The small molecule below binds the protein below.
Small molecule (SMILES): C[C@@H](O)[C@H](NC(=O)[C@@H]1CCCN1C(=O)[C@H](CO)NC(=O)[C@H](Cc1ccc(O)cc1)NC(=O)[C@H](CO)NC(=O)[C@@H]1CCCN1)C(=O)N[C@@H](CO[P](=O)(O)S)C(=O)N1CCC[C@H]1C(=O)N[C@@H](CO)C(=O)N[C@H](C=O)Cc1ccc(O)cc1

Binding-site contacts:
Ligand atom P40 contacts residue LYS303 of chain 1.A at 3.6 Å.
Ligand atom CA contacts residue ALA301 of chain 1.A at 3.3 Å (hydrophobic).
Ligand atom O43 contacts residue LYS303 of chain 1.A at 3.7 Å.
Ligand atom CE1 contacts residue THR327 of chain 1.A at 3.5 Å.
Ligand atom O contacts residue LEU536 of chain 1.A at 3.6 Å.
Ligand atom CB contacts residue LYS303 of chain 1.A at 3.7 Å.
Ligand atom C contacts residue LYS303 of chain 1.A at 3.8 Å.
Ligand atom O43 contacts residue SER429 of chain 1.A at 3.7 Å.
Ligand atom CG2 contacts residue MET299 of chain 1.A at 3.4 Å (hydrophobic).
Ligand atom O contacts residue THR561 of chain 1.A at 3.6 Å.
Ligand atom O contacts residue MET302 of chain 1.A at 3.5 Å.
Ligand atom OG1 contacts residue ARG463 of chain 1.A at 3.7 Å.
Ligand atom S41 contacts residue ARG463 of chain 1.A at 3.4 Å (salt-bridge).
Ligand atom CB contacts residue GLU558 of chain 1.A at 3.7 Å.
Ligand atom O42 contacts residue LYS303 of chain 1.A at 2.5 Å (salt-bridge).
Ligand atom CB contacts residue ILE559 of chain 1.A at 3.9 Å (hydrophobic).
Ligand atom O contacts residue ILE559 of chain 1.A at 3.4 Å.
Ligand atom O contacts residue LYS303 of chain 1.A at 3.1 Å (salt-bridge).
Ligand atom P40 contacts residue ARG463 of chain 1.A at 3.9 Å.
Ligand atom O contacts residue ARG560 of chain 1.A at 2.7 Å (salt-bridge).
Ligand atom CB contacts residue ALA301 of chain 1.A at 3.7 Å (hydrophobic).
Ligand atom O contacts residue MET302 of chain 1.A at 3.6 Å.
Ligand atom CE2 contacts residue LYS303 of chain 1.A at 3.9 Å.
Ligand atom C contacts residue ARG560 of chain 1.A at 3.3 Å.
Ligand atom CA contacts residue LEU536 of chain 1.A at 3.9 Å (hydrophobic).
Ligand atom CB contacts residue MET557 of chain 1.A at 3.7 Å (hydrophobic).
Ligand atom CB contacts residue ARG560 of chain 1.A at 3.8 Å.
Ligand atom OH contacts residue THR327 of chain 1.A at 2.7 Å (h-bond).
Ligand atom CA contacts residue GLU558 of chain 1.A at 3.6 Å.
Ligand atom CZ contacts residue LEU304 of chain 1.A at 3.9 Å (hydrophobic).
Ligand atom OH contacts residue SER305 of chain 1.A at 3.0 Å (h-bond).
Ligand atom CZ contacts residue THR327 of chain 1.A at 3.6 Å.
Ligand atom OG contacts residue ARG560 of chain 1.A at 3.7 Å.
Ligand atom OH contacts residue LYS568 of chain 1.A at 3.4 Å.
Ligand atom CG contacts residue MET557 of chain 1.A at 3.7 Å (hydrophobic).
Ligand atom O42 contacts residue ARG463 of chain 1.A at 2.9 Å (salt-bridge).
Ligand atom OH contacts residue LEU304 of chain 1.A at 3.2 Å.
Ligand atom O contacts residue ARG560 of chain 1.A at 3.4 Å (salt-bridge).
Ligand atom O contacts residue ALA301 of chain 1.A at 3.8 Å.
Ligand atom CG2 contacts residue ALA301 of chain 1.A at 3.5 Å (hydrophobic).

Sequence of chain 1.A:
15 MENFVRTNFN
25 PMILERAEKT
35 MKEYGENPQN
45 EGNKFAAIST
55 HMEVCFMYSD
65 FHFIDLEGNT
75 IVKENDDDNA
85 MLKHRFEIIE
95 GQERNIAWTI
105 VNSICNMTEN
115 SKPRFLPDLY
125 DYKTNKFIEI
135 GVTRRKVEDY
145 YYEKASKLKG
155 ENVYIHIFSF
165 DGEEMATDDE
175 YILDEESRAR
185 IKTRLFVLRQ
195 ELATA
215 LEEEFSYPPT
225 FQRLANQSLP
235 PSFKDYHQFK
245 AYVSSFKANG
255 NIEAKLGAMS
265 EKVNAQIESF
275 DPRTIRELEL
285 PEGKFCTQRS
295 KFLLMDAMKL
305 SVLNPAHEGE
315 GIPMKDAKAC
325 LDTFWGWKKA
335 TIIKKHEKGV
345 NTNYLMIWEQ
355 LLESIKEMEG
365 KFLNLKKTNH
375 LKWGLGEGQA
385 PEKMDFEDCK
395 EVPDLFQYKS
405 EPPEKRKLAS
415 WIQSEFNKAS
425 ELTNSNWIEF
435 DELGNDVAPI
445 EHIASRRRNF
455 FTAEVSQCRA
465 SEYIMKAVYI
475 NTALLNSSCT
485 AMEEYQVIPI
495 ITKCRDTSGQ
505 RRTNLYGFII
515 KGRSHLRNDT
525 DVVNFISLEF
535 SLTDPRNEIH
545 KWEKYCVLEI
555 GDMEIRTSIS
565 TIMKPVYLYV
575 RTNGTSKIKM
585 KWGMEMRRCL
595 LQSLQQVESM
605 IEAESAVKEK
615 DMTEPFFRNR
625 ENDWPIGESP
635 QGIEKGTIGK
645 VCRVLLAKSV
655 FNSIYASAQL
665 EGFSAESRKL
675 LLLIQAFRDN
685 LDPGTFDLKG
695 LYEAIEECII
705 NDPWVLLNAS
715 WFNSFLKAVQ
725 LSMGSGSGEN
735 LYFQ